The protein below binds the small molecule below.
Small molecule (SMILES): CC(=O)N[C@@H]1[C@@H](O)[C@H](O)[C@@H](CO)O[C@H]1O

Sequence of chain 1.B:
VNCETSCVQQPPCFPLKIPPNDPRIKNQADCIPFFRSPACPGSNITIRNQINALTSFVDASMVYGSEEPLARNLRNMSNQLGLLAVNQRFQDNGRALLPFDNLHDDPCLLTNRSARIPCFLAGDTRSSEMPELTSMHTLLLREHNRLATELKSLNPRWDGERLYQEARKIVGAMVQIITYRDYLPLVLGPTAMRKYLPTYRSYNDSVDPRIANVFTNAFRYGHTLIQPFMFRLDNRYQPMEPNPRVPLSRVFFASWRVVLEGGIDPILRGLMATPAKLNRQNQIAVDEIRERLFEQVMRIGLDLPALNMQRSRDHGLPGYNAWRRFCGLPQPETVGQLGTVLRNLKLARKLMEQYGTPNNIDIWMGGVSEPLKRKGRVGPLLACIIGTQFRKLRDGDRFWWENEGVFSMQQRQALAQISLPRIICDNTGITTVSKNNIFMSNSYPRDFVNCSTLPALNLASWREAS

Binding-site contacts:
Ligand atom C7 contacts residue VAL87 of chain 1.B at 3.9 Å (hydrophobic).
Ligand atom O7 contacts residue ASN77 of chain 1.B at 3.4 Å (h-bond).
Ligand atom C7 contacts residue ASN77 of chain 1.B at 3.4 Å.
Ligand atom C5 contacts residue ASN80 of chain 1.B at 3.4 Å.
Ligand atom O7 contacts residue VAL87 of chain 1.B at 2.8 Å (h-bond).
Ligand atom C7 contacts residue GLN89 of chain 1.B at 3.3 Å.
Ligand atom C8 contacts residue VAL87 of chain 1.B at 4.2 Å (hydrophobic).
Ligand atom O3 contacts residue GLN89 of chain 1.B at 2.9 Å (h-bond).
Ligand atom O6 contacts residue LEU82 of chain 1.B at 4.2 Å.
Ligand atom C1 contacts residue ASN77 of chain 1.B at 1.4 Å.
Ligand atom O6 contacts residue LEU84 of chain 1.B at 3.9 Å.
Ligand atom C7 contacts residue ALA86 of chain 1.B at 4.2 Å (hydrophobic).
Ligand atom C8 contacts residue GLN89 of chain 1.B at 3.5 Å.
Ligand atom O7 contacts residue GLN89 of chain 1.B at 3.5 Å (h-bond).
Ligand atom C4 contacts residue ASN77 of chain 1.B at 4.2 Å.
Ligand atom C2 contacts residue ASN77 of chain 1.B at 2.3 Å.
Ligand atom N2 contacts residue ASN77 of chain 1.B at 2.8 Å (h-bond).
Ligand atom C6 contacts residue LEU82 of chain 1.B at 4.5 Å (hydrophobic).
Ligand atom O6 contacts residue ASN80 of chain 1.B at 4.2 Å.
Ligand atom O5 contacts residue LEU84 of chain 1.B at 4.0 Å.
Ligand atom O5 contacts residue ASN77 of chain 1.B at 2.4 Å (h-bond).
Ligand atom N2 contacts residue GLN89 of chain 1.B at 3.7 Å.
Ligand atom O7 contacts residue ALA86 of chain 1.B at 3.4 Å.
Ligand atom C6 contacts residue ASN80 of chain 1.B at 3.5 Å.
Ligand atom C8 contacts residue ALA86 of chain 1.B at 4.4 Å (hydrophobic).
Ligand atom O3 contacts residue VAL87 of chain 1.B at 4.3 Å.
Ligand atom C2 contacts residue GLN89 of chain 1.B at 4.2 Å.
Ligand atom O7 contacts residue LEU85 of chain 1.B at 4.5 Å.
Ligand atom C3 contacts residue ASN77 of chain 1.B at 3.7 Å.
Ligand atom C3 contacts residue GLN89 of chain 1.B at 4.0 Å.
Ligand atom C5 contacts residue ASN77 of chain 1.B at 3.6 Å.
Ligand atom O5 contacts residue ASN80 of chain 1.B at 3.1 Å (h-bond).
Ligand atom C1 contacts residue ASN80 of chain 1.B at 3.7 Å.